This small molecule binds to this protein.
Small molecule (SMILES): CC(=O)N[C@H]1[C@H](O[C@H]2[C@H](O)[C@@H](NC(C)=O)CO[C@@H]2CO)O[C@H](CO)[C@@H](O)[C@@H]1O

Binding-site contacts:
Ligand atom C2 contacts residue ASN353 of chain 1.D at 2.5 Å.
Ligand atom C1 contacts residue ASN353 of chain 1.D at 1.4 Å.
Ligand atom O5 contacts residue SER355 of chain 1.D at 4.2 Å.
Ligand atom N2 contacts residue ASN353 of chain 1.D at 3.0 Å (h-bond).
Ligand atom C8 contacts residue NAG1 of chain 1.DB at 4.2 Å.
Ligand atom C5 contacts residue NAG1 of chain 1.DB at 4.4 Å.
Ligand atom N2 contacts residue NAG1 of chain 1.DB at 4.3 Å.
Ligand atom O4 contacts residue NAG1 of chain 1.DB at 4.0 Å.
Ligand atom O5 contacts residue NAG1 of chain 1.DB at 3.4 Å (h-bond).
Ligand atom C1 contacts residue SER355 of chain 1.D at 4.1 Å.
Ligand atom C1 contacts residue NAG1 of chain 1.DB at 4.3 Å.
Ligand atom C7 contacts residue ASN353 of chain 1.D at 4.2 Å.
Ligand atom C6 contacts residue NAG1 of chain 1.DB at 4.0 Å.
Ligand atom C3 contacts residue ASN353 of chain 1.D at 3.8 Å.
Ligand atom O3 contacts residue NAG1 of chain 1.DB at 3.4 Å (h-bond).
Ligand atom C3 contacts residue NAG1 of chain 1.DB at 3.8 Å.
Ligand atom O5 contacts residue ASN353 of chain 1.D at 2.3 Å (h-bond).
Ligand atom C5 contacts residue ASN353 of chain 1.D at 3.6 Å.
Ligand atom O6 contacts residue NAG1 of chain 1.DB at 3.4 Å (h-bond).
Ligand atom C5 contacts residue SER355 of chain 1.D at 4.2 Å.
Ligand atom C4 contacts residue ASN353 of chain 1.D at 4.3 Å.

Sequence of chain 1.D:
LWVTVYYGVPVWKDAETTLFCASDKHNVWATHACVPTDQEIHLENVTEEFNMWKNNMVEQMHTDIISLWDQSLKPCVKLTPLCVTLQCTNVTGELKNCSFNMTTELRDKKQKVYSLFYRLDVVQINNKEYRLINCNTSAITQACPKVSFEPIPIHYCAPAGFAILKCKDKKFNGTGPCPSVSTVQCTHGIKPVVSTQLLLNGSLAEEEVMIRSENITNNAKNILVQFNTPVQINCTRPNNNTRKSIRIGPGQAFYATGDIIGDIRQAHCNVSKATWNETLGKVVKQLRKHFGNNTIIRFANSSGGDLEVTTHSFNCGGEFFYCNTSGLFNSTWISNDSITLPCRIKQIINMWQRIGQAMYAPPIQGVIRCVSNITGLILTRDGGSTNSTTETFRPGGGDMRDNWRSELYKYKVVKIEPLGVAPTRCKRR